Binding-site contacts:
Ligand atom C3 contacts residue ASN118 of chain 4.A at 3.8 Å.
Ligand atom O4 contacts residue ASN311 of chain 1.A at 3.5 Å (h-bond).
Ligand atom C6 contacts residue GLY372 of chain 1.A at 3.5 Å.
Ligand atom O3 contacts residue GLN309 of chain 1.A at 3.1 Å (h-bond).
Ligand atom O5 contacts residue THR373 of chain 1.A at 3.4 Å.
Ligand atom O7 contacts residue THR373 of chain 1.A at 3.6 Å.
Ligand atom C7 contacts residue ASN118 of chain 4.A at 3.1 Å.
Ligand atom O5 contacts residue TYR371 of chain 1.A at 3.8 Å.
Ligand atom O2 contacts residue GLN309 of chain 1.A at 2.8 Å (h-bond).
Ligand atom O5 contacts residue ASN118 of chain 4.A at 2.4 Å (h-bond).
Ligand atom C5 contacts residue ASN118 of chain 4.A at 3.7 Å.
Ligand atom O3 contacts residue ASN311 of chain 1.A at 3.0 Å (h-bond).
Ligand atom C2 contacts residue ARG312 of chain 1.A at 3.9 Å.
Ligand atom O5 contacts residue ASN311 of chain 1.A at 3.8 Å.
Ligand atom C1 contacts residue ASN118 of chain 4.A at 1.4 Å.
Ligand atom O2 contacts residue ASN311 of chain 1.A at 3.8 Å.
Ligand atom N2 contacts residue ASN118 of chain 4.A at 2.8 Å (h-bond).
Ligand atom O4 contacts residue ARG312 of chain 1.A at 3.4 Å (salt-bridge).
Ligand atom O6 contacts residue TYR371 of chain 1.A at 3.5 Å.
Ligand atom O3 contacts residue ILE310 of chain 1.A at 3.8 Å.
Ligand atom O2 contacts residue ILE310 of chain 1.A at 3.6 Å.
Ligand atom C6 contacts residue ARG312 of chain 1.A at 3.8 Å.
Ligand atom O7 contacts residue ASN118 of chain 4.A at 3.0 Å (h-bond).
Ligand atom O6 contacts residue ILE310 of chain 1.A at 3.8 Å.
Ligand atom O5 contacts residue GLY372 of chain 1.A at 3.2 Å.
Ligand atom O5 contacts residue ILE310 of chain 1.A at 3.8 Å.
Ligand atom O3 contacts residue GLN309 of chain 1.A at 3.6 Å.
Ligand atom O6 contacts residue THR373 of chain 1.A at 3.6 Å.
Ligand atom C2 contacts residue ASN118 of chain 4.A at 2.4 Å.
Ligand atom O3 contacts residue ASP248 of chain 1.A at 3.7 Å.
Ligand atom O2 contacts residue ARG312 of chain 1.A at 3.3 Å.
Ligand atom C2 contacts residue GLN309 of chain 1.A at 3.7 Å.
Ligand atom C3 contacts residue ASN311 of chain 1.A at 3.5 Å.
Ligand atom C3 contacts residue GLN309 of chain 1.A at 3.5 Å.
Ligand atom O4 contacts residue ARG312 of chain 1.A at 3.5 Å (salt-bridge).
Ligand atom O4 contacts residue GLN309 of chain 1.A at 3.8 Å.
Ligand atom O6 contacts residue GLY372 of chain 1.A at 2.9 Å (h-bond).
Ligand atom C5 contacts residue TYR371 of chain 1.A at 3.8 Å (hydrophobic).
Ligand atom C6 contacts residue TYR371 of chain 1.A at 3.3 Å (hydrophobic).
Ligand atom C4 contacts residue GLN309 of chain 1.A at 3.3 Å.

Sequence of chain 1.A:
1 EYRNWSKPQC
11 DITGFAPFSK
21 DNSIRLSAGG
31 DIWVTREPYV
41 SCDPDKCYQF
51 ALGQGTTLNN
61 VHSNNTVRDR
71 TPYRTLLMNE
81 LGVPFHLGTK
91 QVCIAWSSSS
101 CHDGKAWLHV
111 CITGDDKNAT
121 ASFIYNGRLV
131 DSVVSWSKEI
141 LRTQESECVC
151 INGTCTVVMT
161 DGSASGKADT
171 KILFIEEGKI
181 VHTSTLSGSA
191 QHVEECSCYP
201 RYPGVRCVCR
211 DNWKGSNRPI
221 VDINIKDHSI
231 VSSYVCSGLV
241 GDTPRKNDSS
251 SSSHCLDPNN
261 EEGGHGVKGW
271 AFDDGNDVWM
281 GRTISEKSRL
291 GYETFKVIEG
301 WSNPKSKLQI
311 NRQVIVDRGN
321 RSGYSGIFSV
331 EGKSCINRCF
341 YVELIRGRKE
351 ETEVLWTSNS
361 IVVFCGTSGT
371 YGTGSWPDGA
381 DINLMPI

Sequence of chain 4.A:
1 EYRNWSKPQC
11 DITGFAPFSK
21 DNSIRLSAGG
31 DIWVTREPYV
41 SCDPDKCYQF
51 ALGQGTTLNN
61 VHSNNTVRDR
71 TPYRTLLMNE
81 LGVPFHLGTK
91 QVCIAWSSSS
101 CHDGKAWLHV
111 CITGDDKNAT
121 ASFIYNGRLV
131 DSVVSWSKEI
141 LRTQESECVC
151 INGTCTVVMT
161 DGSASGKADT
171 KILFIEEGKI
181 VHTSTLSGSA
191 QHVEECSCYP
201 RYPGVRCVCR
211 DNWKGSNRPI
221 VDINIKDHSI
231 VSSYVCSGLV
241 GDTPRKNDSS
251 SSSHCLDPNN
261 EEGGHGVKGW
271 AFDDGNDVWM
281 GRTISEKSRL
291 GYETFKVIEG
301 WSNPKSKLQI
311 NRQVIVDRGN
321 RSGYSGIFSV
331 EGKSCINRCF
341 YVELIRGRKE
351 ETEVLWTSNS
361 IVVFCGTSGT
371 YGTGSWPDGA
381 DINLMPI

This protein binds this small molecule.
Small molecule (SMILES): CC(=O)N[C@H]1[C@H](O[C@H]2[C@H](O)[C@@H](NC(C)=O)CO[C@@H]2CO)O[C@H](CO)[C@@H](O[C@@H]2O[C@H](CO[C@H]3O[C@H](CO)[C@@H](O)[C@H](O)[C@@H]3O)[C@@H](O)[C@H](O[C@H]3O[C@H](CO)[C@@H](O)[C@H](O)[C@@H]3O[C@H]3O[C@H](CO)[C@@H](O)[C@H](O)[C@@H]3O)[C@@H]2O)[C@@H]1O